The small molecule below binds the protein below.
Small molecule (SMILES): CC(=O)N[C@@H]1[C@@H](O)[C@H](O)[C@@H](CO)O[C@H]1O

Sequence of chain 1.J:
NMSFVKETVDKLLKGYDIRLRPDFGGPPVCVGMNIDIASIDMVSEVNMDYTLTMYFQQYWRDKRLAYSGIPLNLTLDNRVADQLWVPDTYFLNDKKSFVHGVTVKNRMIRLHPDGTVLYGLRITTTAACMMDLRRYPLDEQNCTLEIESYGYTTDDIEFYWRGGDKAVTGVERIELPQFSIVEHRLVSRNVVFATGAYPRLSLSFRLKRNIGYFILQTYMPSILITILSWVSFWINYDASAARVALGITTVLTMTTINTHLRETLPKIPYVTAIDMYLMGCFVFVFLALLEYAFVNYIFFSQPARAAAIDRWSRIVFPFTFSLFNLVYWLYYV

Binding-site contacts:
Ligand atom C1 contacts residue HIS119 of chain 1.J at 3.8 Å.
Ligand atom C5 contacts residue HIS119 of chain 1.J at 4.2 Å.
Ligand atom O5 contacts residue ASN80 of chain 1.J at 2.4 Å (h-bond).
Ligand atom C7 contacts residue ASN80 of chain 1.J at 3.7 Å.
Ligand atom C2 contacts residue ASN80 of chain 1.J at 2.5 Å.
Ligand atom C8 contacts residue LEU79 of chain 1.J at 4.1 Å (hydrophobic).
Ligand atom C4 contacts residue ASN80 of chain 1.J at 4.2 Å.
Ligand atom C5 contacts residue ASN80 of chain 1.J at 3.7 Å.
Ligand atom C6 contacts residue HIS119 of chain 1.J at 4.3 Å.
Ligand atom O7 contacts residue ASN80 of chain 1.J at 4.0 Å.
Ligand atom N2 contacts residue ASN80 of chain 1.J at 2.9 Å (h-bond).
Ligand atom C1 contacts residue ASN80 of chain 1.J at 1.4 Å.
Ligand atom O5 contacts residue HIS119 of chain 1.J at 3.5 Å.
Ligand atom C3 contacts residue ASN80 of chain 1.J at 3.8 Å.
Ligand atom C8 contacts residue PRO78 of chain 1.J at 3.4 Å (hydrophobic).
Ligand atom C8 contacts residue ASN80 of chain 1.J at 4.5 Å.